This protein binds this small molecule.
Small molecule (SMILES): CC(=O)N[C@H]1[C@H](O[C@H]2[C@H](O)[C@@H](NC(C)=O)CO[C@@H]2CO[C@@H]2O[C@@H](C)[C@@H](O)[C@@H](O)[C@@H]2O)O[C@H](CO)[C@@H](O[C@@H]2O[C@H](CO[C@H]3O[C@H](CO)[C@@H](O)[C@H](O)[C@@H]3O)[C@@H](O)[C@H](O[C@H]3O[C@H](CO)[C@@H](O)[C@H](O)[C@@H]3O)[C@@H]2O)[C@@H]1O

Sequence of chain 1.A:
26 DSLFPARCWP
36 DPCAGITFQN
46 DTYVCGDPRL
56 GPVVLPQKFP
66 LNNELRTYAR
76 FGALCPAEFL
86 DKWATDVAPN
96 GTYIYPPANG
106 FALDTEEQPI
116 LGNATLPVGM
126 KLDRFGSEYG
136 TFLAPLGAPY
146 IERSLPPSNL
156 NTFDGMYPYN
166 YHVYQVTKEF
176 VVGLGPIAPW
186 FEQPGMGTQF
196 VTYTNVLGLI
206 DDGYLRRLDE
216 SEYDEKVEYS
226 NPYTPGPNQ

Binding-site contacts:
Ligand atom C5 contacts residue TYR198 of chain 1.A at 3.9 Å (hydrophobic).
Ligand atom C5 contacts residue ASN118 of chain 1.A at 3.6 Å.
Ligand atom C3 contacts residue ASN118 of chain 1.A at 3.8 Å.
Ligand atom O3 contacts residue VAL176 of chain 1.A at 4.0 Å.
Ligand atom N2 contacts residue ASN118 of chain 1.A at 3.0 Å (h-bond).
Ligand atom C3 contacts residue TYR198 of chain 1.A at 4.1 Å (hydrophobic).
Ligand atom C1 contacts residue ASN118 of chain 1.A at 1.4 Å.
Ligand atom C4 contacts residue TYR198 of chain 1.A at 3.8 Å (hydrophobic).
Ligand atom O3 contacts residue TYR198 of chain 1.A at 4.4 Å.
Ligand atom C2 contacts residue TYR198 of chain 1.A at 4.4 Å (hydrophobic).
Ligand atom C1 contacts residue TYR198 of chain 1.A at 3.3 Å (hydrophobic).
Ligand atom O5 contacts residue TYR198 of chain 1.A at 3.7 Å.
Ligand atom C6 contacts residue TYR198 of chain 1.A at 3.8 Å (hydrophobic).
Ligand atom C8 contacts residue LEU116 of chain 1.A at 4.2 Å (hydrophobic).
Ligand atom O7 contacts residue ASN118 of chain 1.A at 3.2 Å (h-bond).
Ligand atom C8 contacts residue GLY117 of chain 1.A at 4.3 Å.
Ligand atom O5 contacts residue ASN118 of chain 1.A at 2.3 Å (h-bond).
Ligand atom C2 contacts residue ASN118 of chain 1.A at 2.5 Å.
Ligand atom C4 contacts residue ASN118 of chain 1.A at 4.2 Å.
Ligand atom C7 contacts residue ASN118 of chain 1.A at 3.3 Å.
Ligand atom C8 contacts residue ASN118 of chain 1.A at 4.5 Å.
Ligand atom C5 contacts residue TYR198 of chain 1.A at 3.8 Å (hydrophobic).